Binding-site contacts:
Ligand atom O4 contacts residue SER224 of chain 2.A at 3.7 Å.
Ligand atom O4 contacts residue ILE222 of chain 2.A at 4.0 Å.
Ligand atom O7 contacts residue THR253 of chain 3.A at 3.5 Å.
Ligand atom C1 contacts residue ASN251 of chain 3.A at 1.4 Å.
Ligand atom C7 contacts residue ASN251 of chain 3.A at 4.4 Å.
Ligand atom C7 contacts residue THR253 of chain 3.A at 3.5 Å.
Ligand atom C5 contacts residue ASN251 of chain 3.A at 3.6 Å.
Ligand atom C4 contacts residue ASN251 of chain 3.A at 4.1 Å.
Ligand atom C6 contacts residue ASN170 of chain 3.A at 4.3 Å.
Ligand atom O4 contacts residue GLY191 of chain 2.A at 4.1 Å.
Ligand atom O5 contacts residue ASN251 of chain 3.A at 2.3 Å (h-bond).
Ligand atom C6 contacts residue ASN251 of chain 3.A at 4.4 Å.
Ligand atom O5 contacts residue LEU169 of chain 3.A at 4.2 Å.
Ligand atom C8 contacts residue THR253 of chain 3.A at 3.7 Å.
Ligand atom N2 contacts residue ASN251 of chain 3.A at 3.2 Å (h-bond).
Ligand atom C3 contacts residue ASN251 of chain 3.A at 3.9 Å.
Ligand atom O6 contacts residue ALA168 of chain 3.A at 3.3 Å.
Ligand atom C5 contacts residue ASN170 of chain 3.A at 4.5 Å.
Ligand atom C2 contacts residue ASN251 of chain 3.A at 2.7 Å.
Ligand atom O6 contacts residue ASN251 of chain 3.A at 4.2 Å.
Ligand atom C6 contacts residue LEU169 of chain 3.A at 4.4 Å (hydrophobic).
Ligand atom O3 contacts residue ASP193 of chain 2.A at 4.4 Å.
Ligand atom C4 contacts residue GLY223 of chain 2.A at 4.5 Å.
Ligand atom O4 contacts residue GLY223 of chain 2.A at 3.1 Å.
Ligand atom O4 contacts residue ASN251 of chain 3.A at 4.4 Å.
Ligand atom O6 contacts residue LEU169 of chain 3.A at 4.3 Å.
Ligand atom N2 contacts residue THR253 of chain 3.A at 4.0 Å.

Sequence of chain 2.A:
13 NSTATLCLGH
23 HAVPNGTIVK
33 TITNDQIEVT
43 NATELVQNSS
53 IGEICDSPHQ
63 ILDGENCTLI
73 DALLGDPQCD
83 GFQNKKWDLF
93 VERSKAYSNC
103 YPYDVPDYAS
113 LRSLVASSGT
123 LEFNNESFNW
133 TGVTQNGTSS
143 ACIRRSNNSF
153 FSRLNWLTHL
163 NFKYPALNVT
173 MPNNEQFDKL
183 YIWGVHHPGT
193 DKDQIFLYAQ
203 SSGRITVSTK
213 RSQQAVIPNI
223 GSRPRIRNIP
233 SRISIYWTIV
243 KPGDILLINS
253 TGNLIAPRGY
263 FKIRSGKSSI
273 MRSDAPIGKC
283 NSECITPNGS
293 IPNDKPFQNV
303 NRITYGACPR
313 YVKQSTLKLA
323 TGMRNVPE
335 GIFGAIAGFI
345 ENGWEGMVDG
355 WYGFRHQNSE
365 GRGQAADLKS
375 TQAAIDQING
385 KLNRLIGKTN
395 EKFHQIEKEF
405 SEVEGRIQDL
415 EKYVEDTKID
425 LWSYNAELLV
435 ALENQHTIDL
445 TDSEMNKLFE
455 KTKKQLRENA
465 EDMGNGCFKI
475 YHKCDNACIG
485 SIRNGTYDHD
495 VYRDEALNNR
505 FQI

This protein binds this small molecule.
Small molecule (SMILES): CC(=O)N[C@@H]1[C@@H](O)[C@H](O)[C@@H](CO)O[C@H]1O

Sequence of chain 3.A:
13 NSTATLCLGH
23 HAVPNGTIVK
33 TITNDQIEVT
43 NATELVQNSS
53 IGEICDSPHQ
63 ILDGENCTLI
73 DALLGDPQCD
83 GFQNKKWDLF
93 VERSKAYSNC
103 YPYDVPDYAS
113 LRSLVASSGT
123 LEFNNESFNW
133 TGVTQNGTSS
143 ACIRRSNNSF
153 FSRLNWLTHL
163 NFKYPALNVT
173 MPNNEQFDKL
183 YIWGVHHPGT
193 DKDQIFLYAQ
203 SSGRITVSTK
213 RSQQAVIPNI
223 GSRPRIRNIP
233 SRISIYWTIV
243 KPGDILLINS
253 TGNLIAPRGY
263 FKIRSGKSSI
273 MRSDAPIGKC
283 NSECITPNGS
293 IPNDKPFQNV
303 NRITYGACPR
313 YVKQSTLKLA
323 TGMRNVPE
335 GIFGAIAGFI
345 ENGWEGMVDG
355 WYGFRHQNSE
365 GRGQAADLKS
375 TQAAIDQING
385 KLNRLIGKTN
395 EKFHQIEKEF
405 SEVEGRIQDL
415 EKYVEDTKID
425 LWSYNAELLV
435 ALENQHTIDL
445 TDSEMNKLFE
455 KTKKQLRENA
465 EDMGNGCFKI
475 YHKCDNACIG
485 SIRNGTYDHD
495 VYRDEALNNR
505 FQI